Sequence of chain 22.A:
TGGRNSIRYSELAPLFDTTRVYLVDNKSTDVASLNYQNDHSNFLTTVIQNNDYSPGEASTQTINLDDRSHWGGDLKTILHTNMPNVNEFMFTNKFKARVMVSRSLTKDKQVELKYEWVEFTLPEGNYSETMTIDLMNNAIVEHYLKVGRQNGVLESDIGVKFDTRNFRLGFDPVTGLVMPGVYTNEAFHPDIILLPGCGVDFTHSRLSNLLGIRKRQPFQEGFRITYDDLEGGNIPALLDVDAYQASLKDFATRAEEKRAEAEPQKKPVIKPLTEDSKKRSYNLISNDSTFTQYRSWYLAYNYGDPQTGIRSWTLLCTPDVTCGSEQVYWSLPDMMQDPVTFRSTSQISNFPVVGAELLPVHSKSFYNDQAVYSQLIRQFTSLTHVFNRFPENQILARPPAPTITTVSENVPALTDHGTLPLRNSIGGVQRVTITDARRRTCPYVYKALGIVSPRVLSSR

Binding-site contacts:
Ligand atom O1S contacts residue THR226 of chain 22.A at 4.3 Å.
Ligand atom C2 contacts residue ARG224 of chain 22.A at 3.8 Å.
Ligand atom O3S contacts residue THR226 of chain 22.A at 4.0 Å.
Ligand atom C1 contacts residue ARG224 of chain 22.A at 3.8 Å.
Ligand atom C14 contacts residue ARG224 of chain 22.A at 4.5 Å.
Ligand atom C16 contacts residue ARG224 of chain 22.A at 4.0 Å.
Ligand atom C2 contacts residue ARG98 of chain 22.A at 3.4 Å.
Ligand atom O1S contacts residue ARG98 of chain 22.A at 3.6 Å.
Ligand atom C16 contacts residue TRP117 of chain 22.A at 3.7 Å (hydrophobic).
Ligand atom S1 contacts residue ARG98 of chain 22.A at 4.4 Å.
Ligand atom C13 contacts residue ARG224 of chain 22.A at 4.1 Å.
Ligand atom C3 contacts residue ARG98 of chain 22.A at 3.2 Å.
Ligand atom N1 contacts residue ARG224 of chain 22.A at 4.2 Å.
Ligand atom C1 contacts residue ARG98 of chain 22.A at 3.2 Å.
Ligand atom N1 contacts residue TRP117 of chain 22.A at 4.1 Å.
Ligand atom C15 contacts residue TRP117 of chain 22.A at 4.2 Å (hydrophobic).
Ligand atom C3 contacts residue ARG224 of chain 22.A at 3.5 Å.
Ligand atom N1 contacts residue ARG98 of chain 22.A at 4.3 Å.
Ligand atom C3 contacts residue TRP117 of chain 22.A at 3.5 Å (hydrophobic).
Ligand atom C15 contacts residue ARG224 of chain 22.A at 3.3 Å.
Ligand atom O1S contacts residue ASP228 of chain 22.A at 3.6 Å.

This protein binds this small molecule.
Small molecule (SMILES): CCCCCCCCCCCC[N+](C)(C)CCCS(=O)(=O)O